Sequence of chain 1.E:
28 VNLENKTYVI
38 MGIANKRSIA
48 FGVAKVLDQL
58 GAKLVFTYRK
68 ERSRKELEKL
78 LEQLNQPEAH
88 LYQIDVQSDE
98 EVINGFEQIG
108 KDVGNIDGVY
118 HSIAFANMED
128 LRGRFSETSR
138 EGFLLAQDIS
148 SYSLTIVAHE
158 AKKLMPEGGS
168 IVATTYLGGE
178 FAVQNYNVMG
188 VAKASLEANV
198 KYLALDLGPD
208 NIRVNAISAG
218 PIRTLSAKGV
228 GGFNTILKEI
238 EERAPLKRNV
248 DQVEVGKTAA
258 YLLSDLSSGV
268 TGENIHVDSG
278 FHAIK

Binding-site contacts:
Ligand atom OE2 contacts residue PHE230 of chain 1.E at 3.3 Å (h-bond).
Ligand atom CA contacts residue ARG129 of chain 1.E at 3.9 Å.
Ligand atom CD contacts residue GLY229 of chain 1.E at 3.8 Å.
Ligand atom N contacts residue VAL227 of chain 1.E at 4.3 Å.
Ligand atom CA contacts residue GLY229 of chain 1.E at 3.4 Å.
Ligand atom CG contacts residue GLY228 of chain 1.E at 4.1 Å.
Ligand atom CB contacts residue GLY229 of chain 1.E at 3.6 Å.
Ligand atom CG contacts residue GLY229 of chain 1.E at 2.9 Å.
Ligand atom OE1 contacts residue PHE230 of chain 1.E at 4.4 Å.
Ligand atom CG contacts residue PHE230 of chain 1.E at 3.5 Å (hydrophobic).
Ligand atom OE2 contacts residue ASN231 of chain 1.E at 3.2 Å (h-bond).
Ligand atom OE2 contacts residue GLY229 of chain 1.E at 4.0 Å.
Ligand atom C contacts residue ARG129 of chain 1.E at 3.7 Å.
Ligand atom OXT contacts residue ARG129 of chain 1.E at 4.4 Å.
Ligand atom O contacts residue ARG129 of chain 1.E at 3.1 Å (salt-bridge).
Ligand atom CD contacts residue ASN231 of chain 1.E at 3.6 Å.
Ligand atom N contacts residue GLY229 of chain 1.E at 3.9 Å.
Ligand atom N contacts residue ARG129 of chain 1.E at 3.7 Å.
Ligand atom N contacts residue GLY228 of chain 1.E at 4.2 Å.
Ligand atom CA contacts residue GLY228 of chain 1.E at 4.1 Å.
Ligand atom OE1 contacts residue ASN231 of chain 1.E at 3.5 Å.
Ligand atom OE1 contacts residue GLY229 of chain 1.E at 4.4 Å.
Ligand atom CD contacts residue PHE230 of chain 1.E at 3.6 Å (hydrophobic).

A small-molecule ligand and the protein it binds are described below.
Small molecule (SMILES): N[C@@H](CCC(=O)O)C(=O)O